A small-molecule ligand and the protein it binds are described below.
Small molecule (SMILES): CC[C@H](C)[C@H](NC(=O)[C@@H](N)CC(=O)O)C(=O)N[C@@H](CC(N)=O)C(=O)N[C@@H](Cc1ccccc1)C(=O)N[C@@H](CO)C(=O)N[C@@H](CO)C(=O)N[C@H](C=O)CC(C)C

Sequence of chain 1.U:
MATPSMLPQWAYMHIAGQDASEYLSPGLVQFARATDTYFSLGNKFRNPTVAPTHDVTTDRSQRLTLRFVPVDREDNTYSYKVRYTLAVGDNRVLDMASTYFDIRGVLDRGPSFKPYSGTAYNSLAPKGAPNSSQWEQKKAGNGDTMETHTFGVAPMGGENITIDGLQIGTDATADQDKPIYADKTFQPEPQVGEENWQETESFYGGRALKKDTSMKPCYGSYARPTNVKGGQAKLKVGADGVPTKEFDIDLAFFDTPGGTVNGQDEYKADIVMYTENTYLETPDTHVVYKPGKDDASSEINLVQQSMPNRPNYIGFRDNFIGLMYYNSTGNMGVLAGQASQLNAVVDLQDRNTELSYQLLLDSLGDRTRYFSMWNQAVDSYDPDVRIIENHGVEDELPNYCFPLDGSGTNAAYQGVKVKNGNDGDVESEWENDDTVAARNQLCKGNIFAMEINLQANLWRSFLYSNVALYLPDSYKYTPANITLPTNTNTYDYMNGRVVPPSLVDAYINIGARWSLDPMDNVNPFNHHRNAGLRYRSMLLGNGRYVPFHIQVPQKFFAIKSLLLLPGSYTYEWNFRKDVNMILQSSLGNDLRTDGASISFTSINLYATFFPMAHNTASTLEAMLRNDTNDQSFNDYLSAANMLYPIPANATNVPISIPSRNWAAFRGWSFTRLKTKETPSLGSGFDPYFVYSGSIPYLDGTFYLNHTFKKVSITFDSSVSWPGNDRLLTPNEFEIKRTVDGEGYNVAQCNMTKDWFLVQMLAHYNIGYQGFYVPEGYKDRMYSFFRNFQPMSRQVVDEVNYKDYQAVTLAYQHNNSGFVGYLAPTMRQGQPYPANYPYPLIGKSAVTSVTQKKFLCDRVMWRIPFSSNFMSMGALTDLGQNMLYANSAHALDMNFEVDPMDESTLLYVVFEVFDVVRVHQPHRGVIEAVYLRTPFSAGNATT

Sequence of chain 1.T:
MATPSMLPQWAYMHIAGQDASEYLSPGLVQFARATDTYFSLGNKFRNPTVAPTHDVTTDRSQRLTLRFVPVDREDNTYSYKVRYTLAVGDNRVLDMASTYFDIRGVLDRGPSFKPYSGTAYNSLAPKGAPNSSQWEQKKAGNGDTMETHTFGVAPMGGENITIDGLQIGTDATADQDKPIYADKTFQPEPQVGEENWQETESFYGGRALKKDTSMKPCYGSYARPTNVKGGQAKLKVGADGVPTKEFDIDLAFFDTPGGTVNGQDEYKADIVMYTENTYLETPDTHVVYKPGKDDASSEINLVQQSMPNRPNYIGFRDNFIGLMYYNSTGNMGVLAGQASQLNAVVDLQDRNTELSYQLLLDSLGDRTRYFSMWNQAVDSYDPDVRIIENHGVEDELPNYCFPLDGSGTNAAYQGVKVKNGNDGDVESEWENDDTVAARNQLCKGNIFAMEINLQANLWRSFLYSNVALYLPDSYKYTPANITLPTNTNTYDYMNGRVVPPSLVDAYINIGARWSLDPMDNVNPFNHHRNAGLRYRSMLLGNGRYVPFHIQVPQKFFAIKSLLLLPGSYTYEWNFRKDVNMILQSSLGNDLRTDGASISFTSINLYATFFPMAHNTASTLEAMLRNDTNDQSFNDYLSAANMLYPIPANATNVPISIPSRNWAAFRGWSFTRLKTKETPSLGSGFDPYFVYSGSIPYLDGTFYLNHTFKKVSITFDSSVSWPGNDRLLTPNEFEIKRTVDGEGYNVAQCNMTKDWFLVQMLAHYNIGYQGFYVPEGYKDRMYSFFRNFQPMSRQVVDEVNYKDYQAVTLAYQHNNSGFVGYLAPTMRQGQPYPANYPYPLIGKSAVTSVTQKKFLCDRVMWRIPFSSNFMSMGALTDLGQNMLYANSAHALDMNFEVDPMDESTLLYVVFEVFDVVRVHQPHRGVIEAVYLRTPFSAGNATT

Binding-site contacts:
Ligand atom CA contacts residue ASN47 of chain 1.U at 3.8 Å.
Ligand atom ND2 contacts residue ARG666 of chain 1.T at 3.4 Å (salt-bridge).
Ligand atom N contacts residue TYR636 of chain 1.T at 3.8 Å.
Ligand atom C contacts residue GLU911 of chain 1.T at 3.3 Å.
Ligand atom OD2 contacts residue PRO864 of chain 1.T at 3.7 Å.
Ligand atom OD1 contacts residue ALA874 of chain 1.T at 3.7 Å.
Ligand atom CB contacts residue GLY42 of chain 1.U at 3.5 Å.
Ligand atom CG1 contacts residue GLU911 of chain 1.T at 3.7 Å.
Ligand atom CD1 contacts residue ASN634 of chain 1.T at 3.6 Å.
Ligand atom O contacts residue ARG46 of chain 1.U at 3.5 Å (salt-bridge).
Ligand atom CG2 contacts residue TYR636 of chain 1.T at 3.4 Å (hydrophobic).
Ligand atom OD1 contacts residue ALA762 of chain 1.T at 3.5 Å.
Ligand atom CE1 contacts residue ASN634 of chain 1.T at 3.4 Å.
Ligand atom N contacts residue ARG46 of chain 1.U at 3.5 Å (salt-bridge).
Ligand atom CD1 contacts residue ARG33 of chain 1.U at 3.8 Å.
Ligand atom O contacts residue TYR636 of chain 1.T at 3.5 Å (h-bond).
Ligand atom N contacts residue GLY42 of chain 1.U at 3.2 Å (h-bond).
Ligand atom CA contacts residue TYR636 of chain 1.T at 3.7 Å (hydrophobic).
Ligand atom O contacts residue GLY42 of chain 1.U at 2.9 Å (h-bond).
Ligand atom CD1 contacts residue LEU637 of chain 1.T at 3.7 Å (hydrophobic).
Ligand atom O contacts residue ARG666 of chain 1.T at 3.1 Å (salt-bridge).
Ligand atom N contacts residue SER871 of chain 1.T at 3.5 Å (h-bond).
Ligand atom O contacts residue TYR636 of chain 1.T at 3.1 Å (h-bond).
Ligand atom CA contacts residue GLU911 of chain 1.T at 3.8 Å.
Ligand atom CA contacts residue PHE45 of chain 1.U at 3.6 Å (hydrophobic).
Ligand atom CG2 contacts residue LEU637 of chain 1.T at 3.8 Å (hydrophobic).
Ligand atom O contacts residue ASN47 of chain 1.U at 3.3 Å (h-bond).
Ligand atom CB contacts residue GLY42 of chain 1.U at 3.7 Å.
Ligand atom O contacts residue GLU911 of chain 1.T at 3.1 Å (salt-bridge).
Ligand atom CB contacts residue PHE45 of chain 1.U at 3.3 Å (hydrophobic).
Ligand atom N contacts residue ASN47 of chain 1.U at 3.8 Å.
Ligand atom N contacts residue PHE45 of chain 1.U at 3.4 Å (h-bond).
Ligand atom CZ contacts residue ASN634 of chain 1.T at 3.8 Å.
Ligand atom C contacts residue GLY42 of chain 1.U at 3.5 Å.
Ligand atom OD2 contacts residue SER871 of chain 1.T at 3.2 Å (h-bond).
Ligand atom CD1 contacts residue ALA20 of chain 1.U at 3.7 Å (hydrophobic).
Ligand atom OD1 contacts residue ARG862 of chain 1.T at 3.1 Å.
Ligand atom CD1 contacts residue SER21 of chain 1.U at 3.6 Å.
Ligand atom CZ contacts residue PHE633 of chain 1.T at 3.7 Å (hydrophobic).
Ligand atom CA contacts residue GLY42 of chain 1.U at 3.6 Å.